Sequence of chain 1.B:
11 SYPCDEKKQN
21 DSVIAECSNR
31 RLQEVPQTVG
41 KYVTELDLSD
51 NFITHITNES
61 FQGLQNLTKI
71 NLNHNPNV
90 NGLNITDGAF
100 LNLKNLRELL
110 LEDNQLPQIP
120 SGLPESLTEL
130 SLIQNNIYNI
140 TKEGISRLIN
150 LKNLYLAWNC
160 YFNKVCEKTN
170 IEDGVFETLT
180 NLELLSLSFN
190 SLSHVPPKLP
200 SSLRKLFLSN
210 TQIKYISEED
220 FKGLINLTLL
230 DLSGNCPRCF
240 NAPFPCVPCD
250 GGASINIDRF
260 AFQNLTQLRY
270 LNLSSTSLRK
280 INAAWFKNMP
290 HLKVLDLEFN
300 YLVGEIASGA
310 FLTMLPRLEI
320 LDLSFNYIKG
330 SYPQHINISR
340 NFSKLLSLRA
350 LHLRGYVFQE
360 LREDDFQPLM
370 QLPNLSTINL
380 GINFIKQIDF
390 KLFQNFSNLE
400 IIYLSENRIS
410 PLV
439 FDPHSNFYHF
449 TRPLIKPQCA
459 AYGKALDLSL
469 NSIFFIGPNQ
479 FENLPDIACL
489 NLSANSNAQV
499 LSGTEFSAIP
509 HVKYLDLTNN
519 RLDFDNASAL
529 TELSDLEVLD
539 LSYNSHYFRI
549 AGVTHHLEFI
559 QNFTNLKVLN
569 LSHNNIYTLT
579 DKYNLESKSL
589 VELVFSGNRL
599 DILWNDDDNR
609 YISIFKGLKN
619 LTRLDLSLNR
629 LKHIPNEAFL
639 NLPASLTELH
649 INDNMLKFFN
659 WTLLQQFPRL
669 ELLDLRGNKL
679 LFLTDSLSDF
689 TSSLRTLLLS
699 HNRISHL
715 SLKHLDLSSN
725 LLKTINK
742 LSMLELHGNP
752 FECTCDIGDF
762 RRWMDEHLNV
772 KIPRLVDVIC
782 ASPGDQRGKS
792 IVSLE

Binding-site contacts:
Ligand atom C7 contacts residue SER201 of chain 1.B at 3.9 Å.
Ligand atom O5 contacts residue ARG203 of chain 1.B at 3.5 Å (salt-bridge).
Ligand atom C4 contacts residue ASN225 of chain 1.B at 4.3 Å.
Ligand atom O7 contacts residue SER201 of chain 1.B at 3.7 Å.
Ligand atom C5 contacts residue ASN225 of chain 1.B at 3.6 Å.
Ligand atom O6 contacts residue ARG203 of chain 1.B at 4.4 Å.
Ligand atom O7 contacts residue SER200 of chain 1.B at 3.6 Å.
Ligand atom C1 contacts residue ARG203 of chain 1.B at 4.3 Å.
Ligand atom N2 contacts residue ASN225 of chain 1.B at 3.0 Å (h-bond).
Ligand atom C3 contacts residue ASN225 of chain 1.B at 3.9 Å.
Ligand atom C7 contacts residue ASN225 of chain 1.B at 4.0 Å.
Ligand atom C8 contacts residue SER201 of chain 1.B at 3.6 Å.
Ligand atom C8 contacts residue THR179 of chain 1.B at 3.9 Å.
Ligand atom C2 contacts residue ASN225 of chain 1.B at 2.6 Å.
Ligand atom O5 contacts residue ASN225 of chain 1.B at 2.3 Å (h-bond).
Ligand atom C1 contacts residue ASN225 of chain 1.B at 1.4 Å.
Ligand atom C5 contacts residue ARG203 of chain 1.B at 4.5 Å.
Ligand atom C6 contacts residue ARG203 of chain 1.B at 4.2 Å.
Ligand atom C7 contacts residue SER200 of chain 1.B at 4.5 Å.
Ligand atom N2 contacts residue SER201 of chain 1.B at 4.4 Å.

A small-molecule ligand and the protein it binds are described below.
Small molecule (SMILES): CC(=O)N[C@@H]1[C@@H](O)[C@H](O)[C@@H](CO)O[C@H]1O